This protein binds this small molecule.
Small molecule (SMILES): CC(=O)N[C@H]1[C@H](O[C@H]2[C@H](O)[C@@H](NC(C)=O)CO[C@@H]2CO)O[C@H](CO)[C@@H](O)[C@@H]1O

Sequence of chain 1.G:
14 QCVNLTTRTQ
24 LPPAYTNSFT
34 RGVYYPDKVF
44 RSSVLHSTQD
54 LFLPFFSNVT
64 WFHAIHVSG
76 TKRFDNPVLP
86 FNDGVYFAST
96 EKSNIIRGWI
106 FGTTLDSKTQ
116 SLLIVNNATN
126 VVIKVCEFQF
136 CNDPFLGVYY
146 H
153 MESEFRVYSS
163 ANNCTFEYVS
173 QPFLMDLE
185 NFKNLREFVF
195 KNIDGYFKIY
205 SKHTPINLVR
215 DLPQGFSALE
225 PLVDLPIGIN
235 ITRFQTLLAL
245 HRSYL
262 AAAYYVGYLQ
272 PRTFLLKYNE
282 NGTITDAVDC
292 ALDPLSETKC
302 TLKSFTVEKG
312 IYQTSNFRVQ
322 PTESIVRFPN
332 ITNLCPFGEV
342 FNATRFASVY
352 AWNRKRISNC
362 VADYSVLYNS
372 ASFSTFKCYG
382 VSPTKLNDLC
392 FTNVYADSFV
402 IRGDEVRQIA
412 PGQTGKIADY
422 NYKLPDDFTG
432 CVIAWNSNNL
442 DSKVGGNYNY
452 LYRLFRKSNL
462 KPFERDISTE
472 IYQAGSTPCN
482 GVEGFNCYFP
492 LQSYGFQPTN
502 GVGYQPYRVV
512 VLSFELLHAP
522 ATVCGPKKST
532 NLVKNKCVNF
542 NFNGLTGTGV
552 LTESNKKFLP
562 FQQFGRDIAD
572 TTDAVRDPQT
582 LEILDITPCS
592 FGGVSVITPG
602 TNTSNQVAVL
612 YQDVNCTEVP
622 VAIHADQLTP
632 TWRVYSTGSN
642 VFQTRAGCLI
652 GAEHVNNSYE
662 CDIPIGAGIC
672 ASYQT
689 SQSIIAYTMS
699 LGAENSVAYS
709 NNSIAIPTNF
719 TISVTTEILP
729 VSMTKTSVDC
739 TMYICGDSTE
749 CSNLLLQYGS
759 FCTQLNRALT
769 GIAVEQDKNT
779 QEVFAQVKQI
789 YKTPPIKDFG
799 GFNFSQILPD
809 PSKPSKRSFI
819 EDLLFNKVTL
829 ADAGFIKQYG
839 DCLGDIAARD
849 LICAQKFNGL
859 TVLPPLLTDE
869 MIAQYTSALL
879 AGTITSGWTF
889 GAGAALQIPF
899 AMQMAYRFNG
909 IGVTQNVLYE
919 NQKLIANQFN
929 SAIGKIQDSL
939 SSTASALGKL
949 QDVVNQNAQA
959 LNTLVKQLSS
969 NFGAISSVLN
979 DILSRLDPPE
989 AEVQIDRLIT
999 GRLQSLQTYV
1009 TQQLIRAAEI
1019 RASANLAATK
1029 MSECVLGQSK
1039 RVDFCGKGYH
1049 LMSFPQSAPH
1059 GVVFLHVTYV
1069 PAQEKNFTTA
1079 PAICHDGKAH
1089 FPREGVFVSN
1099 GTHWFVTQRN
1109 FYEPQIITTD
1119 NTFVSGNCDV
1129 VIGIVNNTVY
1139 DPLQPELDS

Binding-site contacts:
Ligand atom N2 contacts residue SER803 of chain 1.G at 4.3 Å.
Ligand atom C1 contacts residue ASN801 of chain 1.G at 1.4 Å.
Ligand atom C4 contacts residue ASN801 of chain 1.G at 4.2 Å.
Ligand atom C6 contacts residue GLN804 of chain 1.G at 3.8 Å.
Ligand atom C3 contacts residue SER803 of chain 1.G at 4.2 Å.
Ligand atom O6 contacts residue GLN804 of chain 1.G at 2.4 Å (h-bond).
Ligand atom O5 contacts residue SER803 of chain 1.G at 3.9 Å.
Ligand atom O7 contacts residue ASN801 of chain 1.G at 3.8 Å.
Ligand atom N2 contacts residue ASN801 of chain 1.G at 2.9 Å (h-bond).
Ligand atom C5 contacts residue SER803 of chain 1.G at 3.9 Å.
Ligand atom C2 contacts residue ASN801 of chain 1.G at 2.5 Å.
Ligand atom C1 contacts residue SER803 of chain 1.G at 3.4 Å.
Ligand atom C7 contacts residue ASN801 of chain 1.G at 3.6 Å.
Ligand atom O5 contacts residue ASN801 of chain 1.G at 2.4 Å (h-bond).
Ligand atom C5 contacts residue ASN801 of chain 1.G at 3.7 Å.
Ligand atom C2 contacts residue SER803 of chain 1.G at 4.2 Å.
Ligand atom C3 contacts residue ASN801 of chain 1.G at 3.8 Å.
Ligand atom C8 contacts residue ASN801 of chain 1.G at 4.1 Å.